Binding-site contacts:
Ligand atom C3 contacts residue ARG97 of chain 1.A at 4.4 Å.
Ligand atom C3 contacts residue LEU92 of chain 1.A at 4.4 Å (hydrophobic).
Ligand atom P contacts residue SER96 of chain 1.A at 3.7 Å.
Ligand atom C6 contacts residue VAL95 of chain 1.A at 4.2 Å (hydrophobic).
Ligand atom P contacts residue VAL95 of chain 1.A at 4.1 Å.
Ligand atom O2 contacts residue SER91 of chain 1.A at 4.1 Å.
Ligand atom C3 contacts residue ASP60 of chain 1.A at 3.8 Å.
Ligand atom O2 contacts residue SER96 of chain 1.A at 3.5 Å.
Ligand atom O4 contacts residue SER96 of chain 1.A at 2.8 Å (h-bond).
Ligand atom C2 contacts residue ARG97 of chain 1.A at 3.6 Å.
Ligand atom C1 contacts residue ASP60 of chain 1.A at 3.2 Å.
Ligand atom P contacts residue ARG97 of chain 1.A at 3.7 Å.
Ligand atom P contacts residue SER91 of chain 1.A at 3.4 Å.
Ligand atom C1 contacts residue ALA93 of chain 1.A at 3.9 Å (hydrophobic).
Ligand atom O4 contacts residue GLY94 of chain 1.A at 3.4 Å (h-bond).
Ligand atom O1 contacts residue ALA93 of chain 1.A at 3.6 Å.
Ligand atom O4 contacts residue ALA93 of chain 1.A at 4.0 Å.
Ligand atom O1 contacts residue VAL95 of chain 1.A at 3.7 Å.
Ligand atom C6 contacts residue ALA93 of chain 1.A at 4.3 Å (hydrophobic).
Ligand atom C6 contacts residue ASP60 of chain 1.A at 3.1 Å.
Ligand atom O4 contacts residue SER98 of chain 1.A at 4.0 Å.
Ligand atom P contacts residue ALA93 of chain 1.A at 3.9 Å.
Ligand atom O2 contacts residue ARG97 of chain 1.A at 2.8 Å (salt-bridge).
Ligand atom C2 contacts residue ASP60 of chain 1.A at 3.6 Å.
Ligand atom O4 contacts residue VAL95 of chain 1.A at 2.8 Å (h-bond).
Ligand atom O3 contacts residue ARG97 of chain 1.A at 2.9 Å (salt-bridge).
Ligand atom C4 contacts residue ASP60 of chain 1.A at 3.7 Å.
Ligand atom C5 contacts residue ASP60 of chain 1.A at 3.4 Å.
Ligand atom O3 contacts residue GLY94 of chain 1.A at 4.2 Å.
Ligand atom O4 contacts residue SER91 of chain 1.A at 2.5 Å (h-bond).
Ligand atom O3 contacts residue SER91 of chain 1.A at 3.3 Å (h-bond).
Ligand atom P contacts residue LEU92 of chain 1.A at 4.2 Å.
Ligand atom O1 contacts residue ASP60 of chain 1.A at 3.8 Å.
Ligand atom O1 contacts residue SER96 of chain 1.A at 3.7 Å.
Ligand atom P contacts residue GLY94 of chain 1.A at 4.3 Å.
Ligand atom O3 contacts residue LEU92 of chain 1.A at 2.9 Å (h-bond).
Ligand atom O3 contacts residue ALA93 of chain 1.A at 3.0 Å (h-bond).
Ligand atom O4 contacts residue ARG97 of chain 1.A at 3.5 Å (salt-bridge).
Ligand atom O2 contacts residue ASP60 of chain 1.A at 3.6 Å.
Ligand atom C2 contacts residue ALA93 of chain 1.A at 4.3 Å (hydrophobic).

Sequence of chain 1.A:
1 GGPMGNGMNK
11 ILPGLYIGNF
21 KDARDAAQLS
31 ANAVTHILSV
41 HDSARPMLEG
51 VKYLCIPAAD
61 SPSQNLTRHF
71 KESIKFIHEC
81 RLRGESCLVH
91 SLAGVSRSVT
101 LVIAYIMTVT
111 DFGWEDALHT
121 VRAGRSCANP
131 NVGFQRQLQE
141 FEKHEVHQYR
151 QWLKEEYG

The protein below binds the small molecule below.
Small molecule (SMILES): O=[N+]([O-])c1ccc(OP(=O)(O)O)cc1